Sequence of chain 2.B:
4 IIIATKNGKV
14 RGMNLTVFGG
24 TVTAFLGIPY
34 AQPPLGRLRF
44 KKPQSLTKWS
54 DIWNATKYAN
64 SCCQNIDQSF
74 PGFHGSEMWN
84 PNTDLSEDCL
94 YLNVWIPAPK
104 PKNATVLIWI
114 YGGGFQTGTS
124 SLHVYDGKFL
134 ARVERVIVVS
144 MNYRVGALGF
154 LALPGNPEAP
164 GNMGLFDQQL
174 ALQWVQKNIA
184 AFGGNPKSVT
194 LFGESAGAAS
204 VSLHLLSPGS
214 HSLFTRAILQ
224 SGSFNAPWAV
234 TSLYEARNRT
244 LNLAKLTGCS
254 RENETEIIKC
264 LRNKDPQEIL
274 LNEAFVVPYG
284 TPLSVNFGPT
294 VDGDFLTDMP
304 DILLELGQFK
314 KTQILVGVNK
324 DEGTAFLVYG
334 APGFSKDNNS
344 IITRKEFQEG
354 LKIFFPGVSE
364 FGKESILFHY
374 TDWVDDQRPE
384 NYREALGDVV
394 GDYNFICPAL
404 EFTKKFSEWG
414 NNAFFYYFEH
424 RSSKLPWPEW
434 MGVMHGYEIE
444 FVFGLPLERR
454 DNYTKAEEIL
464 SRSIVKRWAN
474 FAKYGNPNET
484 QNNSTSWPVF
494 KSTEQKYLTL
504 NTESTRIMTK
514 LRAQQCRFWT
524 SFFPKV

This small molecule binds to this protein.
Small molecule (SMILES): CC(=O)N[C@@H]1[C@@H](O)[C@H](O)[C@@H](CO)O[C@H]1O

Binding-site contacts:
Ligand atom O5 contacts residue ARG14 of chain 2.B at 3.9 Å.
Ligand atom C5 contacts residue ASN57 of chain 2.B at 3.7 Å.
Ligand atom C1 contacts residue ASN57 of chain 2.B at 1.5 Å.
Ligand atom C2 contacts residue ASN57 of chain 2.B at 2.4 Å.
Ligand atom C3 contacts residue ASN57 of chain 2.B at 3.8 Å.
Ligand atom N2 contacts residue ARG14 of chain 2.B at 4.2 Å.
Ligand atom C8 contacts residue ASN57 of chain 2.B at 3.4 Å.
Ligand atom C4 contacts residue ASN57 of chain 2.B at 4.2 Å.
Ligand atom O5 contacts residue ASN57 of chain 2.B at 2.4 Å (h-bond).
Ligand atom O7 contacts residue ASN57 of chain 2.B at 4.3 Å.
Ligand atom C5 contacts residue ARG14 of chain 2.B at 4.4 Å.
Ligand atom N2 contacts residue ASN57 of chain 2.B at 2.9 Å (h-bond).
Ligand atom C1 contacts residue ARG14 of chain 2.B at 3.4 Å.
Ligand atom C7 contacts residue ASN57 of chain 2.B at 3.3 Å.
Ligand atom C2 contacts residue ARG14 of chain 2.B at 4.3 Å.